Binding-site contacts:
Ligand atom C4 contacts residue ASN320 of chain 1.D at 4.2 Å.
Ligand atom C7 contacts residue ASN320 of chain 1.D at 3.6 Å.
Ligand atom C3 contacts residue ASN320 of chain 1.D at 3.8 Å.
Ligand atom N2 contacts residue ASN320 of chain 1.D at 3.0 Å (h-bond).
Ligand atom O6 contacts residue ARG281 of chain 1.C at 4.2 Å.
Ligand atom C2 contacts residue ASN320 of chain 1.D at 2.5 Å.
Ligand atom O5 contacts residue ASN320 of chain 1.D at 2.2 Å (h-bond).
Ligand atom O7 contacts residue ASN320 of chain 1.D at 3.7 Å.
Ligand atom O6 contacts residue ARG281 of chain 1.C at 3.7 Å.
Ligand atom C8 contacts residue ASN316 of chain 1.D at 4.0 Å.
Ligand atom O7 contacts residue TRP262 of chain 1.C at 4.3 Å.
Ligand atom O4 contacts residue ARG281 of chain 1.C at 4.2 Å.
Ligand atom C8 contacts residue LEU317 of chain 1.D at 3.8 Å (hydrophobic).
Ligand atom C1 contacts residue ASN320 of chain 1.D at 1.4 Å.
Ligand atom C6 contacts residue ARG281 of chain 1.C at 3.3 Å.
Ligand atom O7 contacts residue MET285 of chain 1.C at 4.1 Å.
Ligand atom C6 contacts residue ARG281 of chain 1.C at 4.1 Å.
Ligand atom N2 contacts residue ASN316 of chain 1.D at 4.0 Å.
Ligand atom C1 contacts residue ASN316 of chain 1.D at 4.3 Å.
Ligand atom C8 contacts residue TRP262 of chain 1.C at 4.2 Å (hydrophobic).
Ligand atom C5 contacts residue ASN320 of chain 1.D at 3.6 Å.

This small molecule binds to this protein.
Small molecule (SMILES): CC(=O)N[C@H]1[C@H](O[C@H]2[C@H](O)[C@@H](NC(C)=O)CO[C@@H]2CO)O[C@H](CO)[C@@H](O[C@@H]2O[C@H](CO)[C@@H](O)[C@H](O[C@H]3O[C@H](CO)[C@@H](O)[C@H](O)[C@@H]3O)[C@@H]2O)[C@@H]1O

Sequence of chain 1.D:
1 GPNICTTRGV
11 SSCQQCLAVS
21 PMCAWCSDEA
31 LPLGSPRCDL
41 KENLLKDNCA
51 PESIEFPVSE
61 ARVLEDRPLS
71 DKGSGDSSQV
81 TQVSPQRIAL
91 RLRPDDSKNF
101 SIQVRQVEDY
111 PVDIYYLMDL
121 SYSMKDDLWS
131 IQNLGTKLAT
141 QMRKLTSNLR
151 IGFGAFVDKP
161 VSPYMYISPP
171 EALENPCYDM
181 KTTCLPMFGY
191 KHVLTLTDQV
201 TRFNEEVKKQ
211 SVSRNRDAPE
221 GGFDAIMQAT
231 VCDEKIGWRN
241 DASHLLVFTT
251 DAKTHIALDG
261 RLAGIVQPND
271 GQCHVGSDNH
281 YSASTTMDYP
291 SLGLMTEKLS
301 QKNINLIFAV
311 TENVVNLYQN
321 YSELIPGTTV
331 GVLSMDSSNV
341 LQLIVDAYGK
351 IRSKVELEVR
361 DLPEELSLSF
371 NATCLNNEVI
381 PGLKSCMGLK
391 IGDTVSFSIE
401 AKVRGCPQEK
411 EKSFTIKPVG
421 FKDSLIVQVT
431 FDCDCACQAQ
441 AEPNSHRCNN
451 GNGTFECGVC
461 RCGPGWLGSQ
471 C

Sequence of chain 1.C:
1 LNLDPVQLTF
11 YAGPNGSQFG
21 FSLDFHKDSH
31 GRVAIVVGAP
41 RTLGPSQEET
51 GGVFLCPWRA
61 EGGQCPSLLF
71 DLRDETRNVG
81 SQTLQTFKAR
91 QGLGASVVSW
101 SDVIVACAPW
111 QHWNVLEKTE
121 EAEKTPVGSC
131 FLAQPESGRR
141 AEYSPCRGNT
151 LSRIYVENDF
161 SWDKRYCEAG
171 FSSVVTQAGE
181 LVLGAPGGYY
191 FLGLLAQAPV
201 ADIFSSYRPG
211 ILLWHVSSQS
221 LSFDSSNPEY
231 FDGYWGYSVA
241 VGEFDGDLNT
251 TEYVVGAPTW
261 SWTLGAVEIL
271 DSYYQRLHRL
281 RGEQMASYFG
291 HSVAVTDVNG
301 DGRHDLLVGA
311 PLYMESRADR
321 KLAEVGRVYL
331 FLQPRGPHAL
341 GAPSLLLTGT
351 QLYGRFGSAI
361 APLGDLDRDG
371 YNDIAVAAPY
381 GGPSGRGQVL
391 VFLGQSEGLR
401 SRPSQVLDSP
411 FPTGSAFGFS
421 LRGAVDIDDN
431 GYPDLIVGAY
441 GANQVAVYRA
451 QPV